This small molecule binds to this protein.
Small molecule (SMILES): CCOC(=O)C[C@H](O)CC#N

Sequence of chain 1.A:
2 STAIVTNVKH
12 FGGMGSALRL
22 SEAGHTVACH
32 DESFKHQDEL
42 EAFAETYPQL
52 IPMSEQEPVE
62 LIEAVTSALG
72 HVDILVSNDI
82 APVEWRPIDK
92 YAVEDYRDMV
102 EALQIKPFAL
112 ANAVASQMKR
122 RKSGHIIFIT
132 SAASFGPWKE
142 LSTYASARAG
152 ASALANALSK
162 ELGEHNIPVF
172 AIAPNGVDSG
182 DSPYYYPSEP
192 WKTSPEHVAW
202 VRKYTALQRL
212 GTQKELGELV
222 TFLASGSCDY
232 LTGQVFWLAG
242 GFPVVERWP

Sequence of chain 2.A:
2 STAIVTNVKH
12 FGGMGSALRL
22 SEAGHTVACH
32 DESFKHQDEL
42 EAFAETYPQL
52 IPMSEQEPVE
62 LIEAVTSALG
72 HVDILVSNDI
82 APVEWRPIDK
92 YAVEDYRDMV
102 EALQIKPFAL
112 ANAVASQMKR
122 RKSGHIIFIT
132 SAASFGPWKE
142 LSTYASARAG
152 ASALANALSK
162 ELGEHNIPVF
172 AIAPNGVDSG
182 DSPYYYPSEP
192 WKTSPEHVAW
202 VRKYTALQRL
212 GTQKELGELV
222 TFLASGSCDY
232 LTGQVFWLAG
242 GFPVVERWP

Binding-site contacts:
Ligand atom C3 contacts residue SER132 of chain 1.A at 3.9 Å.
Ligand atom O2 contacts residue TRP139 of chain 1.A at 3.0 Å.
Ligand atom C5 contacts residue TYR186 of chain 1.A at 4.1 Å (hydrophobic).
Ligand atom N contacts residue TYR187 of chain 1.A at 3.6 Å.
Ligand atom N contacts residue ASN176 of chain 1.A at 3.6 Å.
Ligand atom O2 contacts residue ASN176 of chain 1.A at 3.5 Å (h-bond).
Ligand atom C5 contacts residue TYR145 of chain 1.A at 4.0 Å (hydrophobic).
Ligand atom C7 contacts residue PRO175 of chain 1.A at 3.7 Å (hydrophobic).
Ligand atom O3 contacts residue TYR145 of chain 1.A at 2.7 Å (h-bond).
Ligand atom C6 contacts residue PRO175 of chain 1.A at 3.3 Å (hydrophobic).
Ligand atom C2 contacts residue TRP249 of chain 2.A at 3.3 Å (hydrophobic).
Ligand atom O2 contacts residue SER132 of chain 1.A at 3.7 Å.
Ligand atom C2 contacts residue TRP139 of chain 1.A at 3.9 Å (hydrophobic).
Ligand atom C1 contacts residue TRP249 of chain 2.A at 3.9 Å (hydrophobic).
Ligand atom C7 contacts residue GLY177 of chain 1.A at 3.9 Å.
Ligand atom O1 contacts residue ASN176 of chain 1.A at 4.1 Å.
Ligand atom C5 contacts residue SER132 of chain 1.A at 3.7 Å.
Ligand atom C4 contacts residue SER132 of chain 1.A at 3.7 Å.
Ligand atom N contacts residue PRO175 of chain 1.A at 4.1 Å.
Ligand atom C3 contacts residue ASN176 of chain 1.A at 3.4 Å.
Ligand atom N contacts residue PHE12 of chain 1.A at 4.1 Å.
Ligand atom N contacts residue VAL178 of chain 1.A at 3.3 Å (h-bond).
Ligand atom C6 contacts residue SER132 of chain 1.A at 4.2 Å.
Ligand atom C4 contacts residue PRO175 of chain 1.A at 3.4 Å (hydrophobic).
Ligand atom C5 contacts residue PRO175 of chain 1.A at 3.9 Å (hydrophobic).
Ligand atom C3 contacts residue TRP139 of chain 1.A at 4.0 Å (hydrophobic).
Ligand atom C2 contacts residue LEU142 of chain 1.A at 4.2 Å (hydrophobic).
Ligand atom O2 contacts residue ALA134 of chain 1.A at 3.6 Å.
Ligand atom C6 contacts residue PHE12 of chain 1.A at 3.6 Å (hydrophobic).
Ligand atom C4 contacts residue ASN176 of chain 1.A at 3.2 Å.
Ligand atom C7 contacts residue PHE12 of chain 1.A at 3.7 Å (hydrophobic).
Ligand atom C1 contacts residue LEU142 of chain 1.A at 2.9 Å (hydrophobic).
Ligand atom O3 contacts residue TYR186 of chain 1.A at 4.2 Å.
Ligand atom C1 contacts residue TRP86 of chain 1.A at 3.7 Å (hydrophobic).
Ligand atom O1 contacts residue TRP249 of chain 2.A at 3.7 Å.
Ligand atom C6 contacts residue TYR186 of chain 1.A at 4.1 Å (hydrophobic).
Ligand atom N contacts residue GLY177 of chain 1.A at 3.2 Å (h-bond).
Ligand atom O3 contacts residue SER132 of chain 1.A at 2.8 Å (h-bond).
Ligand atom C7 contacts residue TYR187 of chain 1.A at 4.1 Å (hydrophobic).
Ligand atom C7 contacts residue ASN176 of chain 1.A at 3.8 Å.